Binding-site contacts:
Ligand atom C1 contacts residue ASN146 of chain 1.A at 1.4 Å.
Ligand atom C5 contacts residue ASN146 of chain 1.A at 3.6 Å.
Ligand atom C3 contacts residue ASN146 of chain 1.A at 3.8 Å.
Ligand atom C8 contacts residue SER307 of chain 1.A at 3.7 Å.
Ligand atom O5 contacts residue ASN146 of chain 1.A at 2.3 Å (h-bond).
Ligand atom C8 contacts residue VAL138 of chain 1.A at 4.0 Å (hydrophobic).
Ligand atom C7 contacts residue SER307 of chain 1.A at 3.7 Å.
Ligand atom C3 contacts residue GLU95 of chain 1.A at 3.4 Å.
Ligand atom O7 contacts residue PRO96 of chain 1.A at 3.0 Å.
Ligand atom O4 contacts residue VAL306 of chain 1.A at 3.7 Å.
Ligand atom C3 contacts residue PRO96 of chain 1.A at 4.2 Å (hydrophobic).
Ligand atom O5 contacts residue PRO96 of chain 1.A at 3.9 Å.
Ligand atom C3 contacts residue SER307 of chain 1.A at 3.8 Å.
Ligand atom C1 contacts residue VAL306 of chain 1.A at 4.1 Å (hydrophobic).
Ligand atom C7 contacts residue ASN146 of chain 1.A at 3.7 Å.
Ligand atom O6 contacts residue ARG136 of chain 1.A at 3.2 Å (salt-bridge).
Ligand atom O4 contacts residue GLU95 of chain 1.A at 2.7 Å (salt-bridge).
Ligand atom C4 contacts residue ASN146 of chain 1.A at 4.2 Å.
Ligand atom C4 contacts residue VAL306 of chain 1.A at 3.8 Å (hydrophobic).
Ligand atom N2 contacts residue ASN146 of chain 1.A at 3.0 Å (h-bond).
Ligand atom O5 contacts residue VAL306 of chain 1.A at 4.3 Å.
Ligand atom C2 contacts residue ASN146 of chain 1.A at 2.5 Å.
Ligand atom C1 contacts residue SER307 of chain 1.A at 3.9 Å.
Ligand atom N2 contacts residue SER307 of chain 1.A at 2.8 Å (h-bond).
Ligand atom C7 contacts residue PRO96 of chain 1.A at 4.0 Å (hydrophobic).
Ligand atom C4 contacts residue PRO96 of chain 1.A at 4.3 Å (hydrophobic).
Ligand atom C3 contacts residue VAL306 of chain 1.A at 3.6 Å (hydrophobic).
Ligand atom C2 contacts residue PRO96 of chain 1.A at 3.3 Å (hydrophobic).
Ligand atom O3 contacts residue PRO96 of chain 1.A at 3.9 Å.
Ligand atom O3 contacts residue CYS305 of chain 1.A at 4.2 Å.
Ligand atom O7 contacts residue ASN146 of chain 1.A at 4.0 Å.
Ligand atom C5 contacts residue VAL306 of chain 1.A at 3.6 Å (hydrophobic).
Ligand atom N2 contacts residue PRO96 of chain 1.A at 4.1 Å.
Ligand atom C4 contacts residue GLU95 of chain 1.A at 3.1 Å.
Ligand atom C8 contacts residue ASN244 of chain 1.A at 4.4 Å.
Ligand atom C1 contacts residue PRO96 of chain 1.A at 3.9 Å (hydrophobic).
Ligand atom C2 contacts residue VAL306 of chain 1.A at 4.3 Å (hydrophobic).
Ligand atom C2 contacts residue SER307 of chain 1.A at 3.6 Å.
Ligand atom C8 contacts residue LEU145 of chain 1.A at 3.9 Å (hydrophobic).
Ligand atom O3 contacts residue GLU95 of chain 1.A at 2.6 Å (salt-bridge).

Sequence of chain 1.A:
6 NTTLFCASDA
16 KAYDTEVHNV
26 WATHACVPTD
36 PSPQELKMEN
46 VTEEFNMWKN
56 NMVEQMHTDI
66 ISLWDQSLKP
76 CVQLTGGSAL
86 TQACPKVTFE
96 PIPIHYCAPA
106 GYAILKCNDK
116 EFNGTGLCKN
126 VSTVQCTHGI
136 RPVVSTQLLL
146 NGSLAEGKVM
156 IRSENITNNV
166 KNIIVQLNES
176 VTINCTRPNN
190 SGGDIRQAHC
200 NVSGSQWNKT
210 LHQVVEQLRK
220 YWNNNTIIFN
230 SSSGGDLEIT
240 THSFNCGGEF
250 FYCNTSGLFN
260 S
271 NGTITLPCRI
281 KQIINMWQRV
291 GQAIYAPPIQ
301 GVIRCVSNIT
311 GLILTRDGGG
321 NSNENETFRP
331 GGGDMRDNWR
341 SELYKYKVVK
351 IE

The protein below binds the small molecule below.
Small molecule (SMILES): CC(=O)N[C@@H]1[C@@H](O)[C@H](O)[C@@H](CO)O[C@H]1O